Binding-site contacts:
Ligand atom C4 contacts residue LYS113 of chain 1.B at 3.4 Å.
Ligand atom C2 contacts residue LYS113 of chain 1.B at 3.3 Å.
Ligand atom O3 contacts residue LYS113 of chain 1.B at 2.7 Å (salt-bridge).
Ligand atom C4 contacts residue THR114 of chain 1.B at 3.8 Å.
Ligand atom O7 contacts residue GLU132 of chain 1.B at 3.5 Å (salt-bridge).
Ligand atom C7 contacts residue THR114 of chain 1.B at 4.5 Å.
Ligand atom O6 contacts residue THR114 of chain 1.B at 2.6 Å (h-bond).
Ligand atom O7 contacts residue LYS113 of chain 1.B at 3.0 Å.
Ligand atom C2 contacts residue THR114 of chain 1.B at 3.7 Å.
Ligand atom N2 contacts residue GLU132 of chain 1.B at 3.3 Å (salt-bridge).
Ligand atom N2 contacts residue LYS113 of chain 1.B at 4.1 Å.
Ligand atom N2 contacts residue ASN163 of chain 1.B at 3.0 Å (h-bond).
Ligand atom C1 contacts residue GLU132 of chain 1.B at 3.7 Å.
Ligand atom C4 contacts residue ASN163 of chain 1.B at 4.2 Å.
Ligand atom C5 contacts residue THR114 of chain 1.B at 4.0 Å.
Ligand atom C1 contacts residue ASN163 of chain 1.B at 1.4 Å.
Ligand atom C8 contacts residue GLU132 of chain 1.B at 3.8 Å.
Ligand atom O7 contacts residue ASN163 of chain 1.B at 4.3 Å.
Ligand atom O5 contacts residue ASN163 of chain 1.B at 2.3 Å (h-bond).
Ligand atom O3 contacts residue THR114 of chain 1.B at 4.5 Å.
Ligand atom O5 contacts residue GLN115 of chain 1.B at 3.1 Å (h-bond).
Ligand atom O6 contacts residue THR108 of chain 1.B at 3.2 Å (h-bond).
Ligand atom C6 contacts residue GLN115 of chain 1.B at 3.8 Å.
Ligand atom C5 contacts residue ASN163 of chain 1.B at 3.7 Å.
Ligand atom O7 contacts residue THR114 of chain 1.B at 3.6 Å.
Ligand atom C1 contacts residue GLN115 of chain 1.B at 4.0 Å.
Ligand atom C2 contacts residue GLU132 of chain 1.B at 3.6 Å.
Ligand atom C1 contacts residue THR114 of chain 1.B at 4.0 Å.
Ligand atom C7 contacts residue LYS113 of chain 1.B at 4.0 Å.
Ligand atom C2 contacts residue ASN163 of chain 1.B at 2.5 Å.
Ligand atom O6 contacts residue GLN115 of chain 1.B at 2.9 Å (h-bond).
Ligand atom C3 contacts residue THR114 of chain 1.B at 4.3 Å.
Ligand atom C6 contacts residue THR114 of chain 1.B at 3.5 Å.
Ligand atom C7 contacts residue ASN163 of chain 1.B at 3.9 Å.
Ligand atom C3 contacts residue ASN163 of chain 1.B at 3.8 Å.
Ligand atom C3 contacts residue LYS113 of chain 1.B at 3.2 Å.
Ligand atom O4 contacts residue LYS113 of chain 1.B at 4.2 Å.
Ligand atom O5 contacts residue THR114 of chain 1.B at 3.4 Å.
Ligand atom C7 contacts residue GLU132 of chain 1.B at 3.2 Å.
Ligand atom C5 contacts residue GLN115 of chain 1.B at 4.1 Å.

Sequence of chain 1.B:
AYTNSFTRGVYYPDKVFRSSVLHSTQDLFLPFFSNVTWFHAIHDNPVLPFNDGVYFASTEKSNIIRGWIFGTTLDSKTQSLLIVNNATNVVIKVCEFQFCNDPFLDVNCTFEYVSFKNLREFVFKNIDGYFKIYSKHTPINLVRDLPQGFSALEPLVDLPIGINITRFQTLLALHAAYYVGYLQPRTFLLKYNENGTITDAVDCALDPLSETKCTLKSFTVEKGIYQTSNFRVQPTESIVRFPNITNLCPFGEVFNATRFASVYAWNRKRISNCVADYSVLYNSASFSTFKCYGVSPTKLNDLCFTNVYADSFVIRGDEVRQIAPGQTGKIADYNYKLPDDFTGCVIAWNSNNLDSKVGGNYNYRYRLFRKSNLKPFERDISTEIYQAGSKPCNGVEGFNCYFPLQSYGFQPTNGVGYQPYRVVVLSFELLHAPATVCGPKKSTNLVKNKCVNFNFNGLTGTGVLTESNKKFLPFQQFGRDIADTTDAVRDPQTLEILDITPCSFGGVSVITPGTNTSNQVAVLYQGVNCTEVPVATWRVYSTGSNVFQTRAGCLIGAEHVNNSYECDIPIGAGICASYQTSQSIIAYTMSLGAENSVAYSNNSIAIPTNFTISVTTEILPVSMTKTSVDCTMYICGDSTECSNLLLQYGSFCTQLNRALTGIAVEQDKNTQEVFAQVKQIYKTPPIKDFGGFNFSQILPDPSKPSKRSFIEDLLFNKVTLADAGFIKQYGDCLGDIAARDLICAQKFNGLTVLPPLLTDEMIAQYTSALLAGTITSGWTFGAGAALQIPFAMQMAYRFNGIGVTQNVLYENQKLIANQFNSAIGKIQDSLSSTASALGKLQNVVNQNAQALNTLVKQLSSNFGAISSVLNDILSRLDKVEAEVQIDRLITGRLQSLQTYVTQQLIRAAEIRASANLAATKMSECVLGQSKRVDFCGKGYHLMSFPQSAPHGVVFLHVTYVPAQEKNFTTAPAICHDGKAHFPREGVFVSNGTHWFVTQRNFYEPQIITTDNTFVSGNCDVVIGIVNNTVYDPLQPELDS

A protein and the small-molecule ligand that binds it are described below.
Small molecule (SMILES): CC(=O)N[C@@H]1[C@@H](O)[C@H](O)[C@@H](CO)O[C@H]1O